Sequence of chain 1.O:
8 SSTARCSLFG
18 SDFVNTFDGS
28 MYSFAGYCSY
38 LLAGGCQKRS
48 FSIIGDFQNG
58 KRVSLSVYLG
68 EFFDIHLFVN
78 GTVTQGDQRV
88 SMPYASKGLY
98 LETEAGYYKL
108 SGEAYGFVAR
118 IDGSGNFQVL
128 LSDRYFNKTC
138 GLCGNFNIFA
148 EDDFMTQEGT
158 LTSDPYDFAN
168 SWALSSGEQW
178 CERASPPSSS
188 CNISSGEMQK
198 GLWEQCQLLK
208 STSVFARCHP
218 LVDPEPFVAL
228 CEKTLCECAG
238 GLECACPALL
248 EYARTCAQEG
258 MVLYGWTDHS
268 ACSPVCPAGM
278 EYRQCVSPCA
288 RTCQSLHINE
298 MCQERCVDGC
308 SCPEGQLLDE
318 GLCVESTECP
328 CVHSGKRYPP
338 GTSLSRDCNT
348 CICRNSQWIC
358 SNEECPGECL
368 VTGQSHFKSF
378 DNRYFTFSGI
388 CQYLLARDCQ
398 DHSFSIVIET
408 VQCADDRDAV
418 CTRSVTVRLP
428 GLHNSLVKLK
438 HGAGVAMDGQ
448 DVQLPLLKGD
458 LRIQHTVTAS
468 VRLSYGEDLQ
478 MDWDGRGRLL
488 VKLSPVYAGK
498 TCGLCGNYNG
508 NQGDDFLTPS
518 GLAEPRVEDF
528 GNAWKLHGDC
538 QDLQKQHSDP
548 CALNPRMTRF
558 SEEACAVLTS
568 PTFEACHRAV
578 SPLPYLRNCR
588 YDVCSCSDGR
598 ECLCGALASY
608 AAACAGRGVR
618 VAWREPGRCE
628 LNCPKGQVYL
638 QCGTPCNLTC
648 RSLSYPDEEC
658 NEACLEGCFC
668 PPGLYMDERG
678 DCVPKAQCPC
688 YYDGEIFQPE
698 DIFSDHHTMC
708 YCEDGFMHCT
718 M

The small molecule below binds the protein below.
Small molecule (SMILES): CC(=O)N[C@@H]1[C@@H](O)[C@H](O)[C@@H](CO)O[C@H]1O

Binding-site contacts:
Ligand atom O6 contacts residue THR79 of chain 1.O at 3.6 Å (h-bond).
Ligand atom O7 contacts residue VAL60 of chain 1.O at 4.2 Å.
Ligand atom C4 contacts residue ASN77 of chain 1.O at 4.0 Å.
Ligand atom C7 contacts residue ASN77 of chain 1.O at 3.0 Å.
Ligand atom C7 contacts residue VAL76 of chain 1.O at 4.2 Å (hydrophobic).
Ligand atom O7 contacts residue ASN77 of chain 1.O at 2.9 Å (h-bond).
Ligand atom O6 contacts residue ASN77 of chain 1.O at 4.5 Å.
Ligand atom C2 contacts residue ASN77 of chain 1.O at 2.4 Å.
Ligand atom C7 contacts residue PHE75 of chain 1.O at 4.0 Å (hydrophobic).
Ligand atom N2 contacts residue ASN77 of chain 1.O at 3.1 Å (h-bond).
Ligand atom C8 contacts residue VAL76 of chain 1.O at 3.7 Å (hydrophobic).
Ligand atom C6 contacts residue ASN77 of chain 1.O at 4.4 Å.
Ligand atom O5 contacts residue PHE75 of chain 1.O at 4.4 Å.
Ligand atom C5 contacts residue ASN77 of chain 1.O at 3.4 Å.
Ligand atom O5 contacts residue ASN77 of chain 1.O at 2.0 Å (h-bond).
Ligand atom C3 contacts residue ASN77 of chain 1.O at 3.7 Å.
Ligand atom C7 contacts residue VAL60 of chain 1.O at 4.3 Å (hydrophobic).
Ligand atom C1 contacts residue PHE75 of chain 1.O at 4.3 Å (hydrophobic).
Ligand atom C2 contacts residue PHE75 of chain 1.O at 4.0 Å (hydrophobic).
Ligand atom C8 contacts residue VAL60 of chain 1.O at 3.8 Å (hydrophobic).
Ligand atom O6 contacts residue ARG86 of chain 1.O at 3.9 Å.
Ligand atom O7 contacts residue PHE75 of chain 1.O at 2.8 Å.
Ligand atom C8 contacts residue ASN77 of chain 1.O at 3.6 Å.
Ligand atom C1 contacts residue ASN77 of chain 1.O at 1.4 Å.
Ligand atom O7 contacts residue VAL76 of chain 1.O at 3.8 Å.
Ligand atom O5 contacts residue THR79 of chain 1.O at 4.1 Å.